Sequence of chain 97.B:
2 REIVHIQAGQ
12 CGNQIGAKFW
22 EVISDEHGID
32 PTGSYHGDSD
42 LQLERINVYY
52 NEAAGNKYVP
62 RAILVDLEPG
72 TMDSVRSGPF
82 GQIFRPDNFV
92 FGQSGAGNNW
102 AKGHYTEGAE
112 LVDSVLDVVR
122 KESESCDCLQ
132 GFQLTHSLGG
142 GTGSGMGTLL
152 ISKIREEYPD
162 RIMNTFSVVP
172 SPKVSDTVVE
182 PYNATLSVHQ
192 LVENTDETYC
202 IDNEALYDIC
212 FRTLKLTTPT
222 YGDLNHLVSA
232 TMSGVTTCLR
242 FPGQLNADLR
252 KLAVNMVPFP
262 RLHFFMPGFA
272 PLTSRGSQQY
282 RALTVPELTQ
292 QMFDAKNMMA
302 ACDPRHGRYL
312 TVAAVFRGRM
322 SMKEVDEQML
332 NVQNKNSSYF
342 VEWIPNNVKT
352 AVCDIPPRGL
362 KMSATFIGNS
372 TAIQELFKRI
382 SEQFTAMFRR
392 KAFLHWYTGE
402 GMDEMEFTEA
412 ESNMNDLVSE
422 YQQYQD

The protein below binds the small molecule below.
Small molecule (SMILES): Nc1nc2c(ncn2[C@@H]2O[C@H](CO[P](=O)(O)C[P](=O)(O)OP(=O)(O)O)[C@@H](O)[C@H]2O)c(=O)[nH]1

Binding-site contacts:
Ligand atom PG contacts residue MG1 of chain 97.F at 3.5 Å.
Ligand atom N2 contacts residue ASN226 of chain 97.B at 2.9 Å (h-bond).
Ligand atom N1 contacts residue TYR222 of chain 97.B at 3.2 Å.
Ligand atom C2 contacts residue ASN226 of chain 97.B at 3.6 Å.
Ligand atom N1 contacts residue ASN226 of chain 97.B at 2.7 Å (h-bond).
Ligand atom O2G contacts residue ASN99 of chain 97.B at 2.9 Å (h-bond).
Ligand atom C6 contacts residue GLN15 of chain 97.B at 3.6 Å.
Ligand atom O4' contacts residue SER138 of chain 97.B at 3.3 Å (h-bond).
Ligand atom O3G contacts residue MG1 of chain 97.F at 2.5 Å.
Ligand atom O3B contacts residue MG1 of chain 97.F at 3.8 Å.
Ligand atom O6 contacts residue GLN15 of chain 97.B at 2.5 Å (h-bond).
Ligand atom PG contacts residue GLY142 of chain 97.B at 3.9 Å.
Ligand atom C2 contacts residue TYR222 of chain 97.B at 3.5 Å (hydrophobic).
Ligand atom N2 contacts residue ASN204 of chain 97.B at 2.6 Å (h-bond).
Ligand atom O3' contacts residue GLU181 of chain 97.B at 3.3 Å (salt-bridge).
Ligand atom O2B contacts residue THR143 of chain 97.B at 2.7 Å (h-bond).
Ligand atom PB contacts residue MG1 of chain 97.F at 3.7 Å.
Ligand atom O3B contacts residue THR143 of chain 97.B at 3.1 Å (h-bond).
Ligand atom PB contacts residue THR143 of chain 97.B at 3.3 Å.
Ligand atom O1A contacts residue GLN11 of chain 97.B at 3.1 Å.
Ligand atom O6 contacts residue TYR222 of chain 97.B at 3.8 Å.
Ligand atom O2B contacts residue GLY10 of chain 97.B at 3.2 Å.
Ligand atom O1G contacts residue THR143 of chain 97.B at 3.4 Å.
Ligand atom O6 contacts residue ASN226 of chain 97.B at 3.1 Å (h-bond).
Ligand atom O1B contacts residue GLN11 of chain 97.B at 3.2 Å (h-bond).
Ligand atom C6 contacts residue TYR222 of chain 97.B at 3.7 Å (hydrophobic).
Ligand atom N3 contacts residue VAL169 of chain 97.B at 3.8 Å.
Ligand atom C2 contacts residue ASN204 of chain 97.B at 3.4 Å.
Ligand atom O2G contacts residue GLY142 of chain 97.B at 3.0 Å (h-bond).
Ligand atom N3 contacts residue ASN204 of chain 97.B at 3.0 Å (h-bond).
Ligand atom O2B contacts residue GLY144 of chain 97.B at 2.7 Å (h-bond).
Ligand atom O3G contacts residue LYS352 of chain 98.A at 3.9 Å.
Ligand atom O3B contacts residue GLY142 of chain 97.B at 3.5 Å (h-bond).
Ligand atom O2A contacts residue GLN11 of chain 97.B at 3.5 Å (h-bond).
Ligand atom C4' contacts residue SER138 of chain 97.B at 3.2 Å.
Ligand atom C6 contacts residue ASN226 of chain 97.B at 3.3 Å.
Ligand atom O1B contacts residue MG1 of chain 97.F at 2.4 Å.
Ligand atom O1B contacts residue GLY10 of chain 97.B at 3.7 Å.
Ligand atom O1G contacts residue ALA97 of chain 97.B at 3.0 Å (h-bond).
Ligand atom O2A contacts residue CYS12 of chain 97.B at 3.3 Å (h-bond).

Sequence of chain 98.A:
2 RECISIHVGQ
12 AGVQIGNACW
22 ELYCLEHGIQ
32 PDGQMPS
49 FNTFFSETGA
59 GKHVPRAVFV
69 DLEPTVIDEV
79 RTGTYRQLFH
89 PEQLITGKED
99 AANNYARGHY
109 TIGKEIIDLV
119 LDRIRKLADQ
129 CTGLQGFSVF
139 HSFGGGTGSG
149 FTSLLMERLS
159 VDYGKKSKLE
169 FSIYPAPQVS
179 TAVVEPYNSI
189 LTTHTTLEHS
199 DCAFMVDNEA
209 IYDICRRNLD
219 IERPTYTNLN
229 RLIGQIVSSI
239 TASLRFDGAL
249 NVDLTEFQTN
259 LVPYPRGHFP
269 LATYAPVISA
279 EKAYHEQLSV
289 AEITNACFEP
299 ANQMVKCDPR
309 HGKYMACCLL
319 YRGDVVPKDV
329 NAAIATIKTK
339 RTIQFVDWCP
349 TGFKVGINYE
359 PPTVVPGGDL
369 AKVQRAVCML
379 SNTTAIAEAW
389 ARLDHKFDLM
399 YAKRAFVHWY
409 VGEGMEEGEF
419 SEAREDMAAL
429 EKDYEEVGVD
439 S